Binding-site contacts:
Ligand atom CAP contacts residue ALA264 of chain 2.C at 3.7 Å (hydrophobic).
Ligand atom CBG contacts residue TYR76 of chain 2.C at 3.7 Å (hydrophobic).
Ligand atom CAP contacts residue HEM1 of chain 2.I at 3.1 Å.
Ligand atom CAB contacts residue LEU329 of chain 2.C at 4.0 Å (hydrophobic).
Ligand atom NAU contacts residue ALA264 of chain 2.C at 3.7 Å.
Ligand atom CBD contacts residue ALA264 of chain 2.C at 3.7 Å (hydrophobic).
Ligand atom CAQ contacts residue LEU329 of chain 2.C at 3.8 Å (hydrophobic).
Ligand atom FAE contacts residue VAL434 of chain 2.C at 3.2 Å.
Ligand atom FAF contacts residue MET433 of chain 2.C at 2.4 Å.
Ligand atom CAY contacts residue MET433 of chain 2.C at 2.6 Å (hydrophobic).
Ligand atom CAI contacts residue PHE263 of chain 2.C at 4.0 Å (hydrophobic).
Ligand atom CAI contacts residue VAL434 of chain 2.C at 3.7 Å (hydrophobic).
Ligand atom CAK contacts residue PHE83 of chain 2.C at 4.0 Å (hydrophobic).
Ligand atom CAN contacts residue TYR76 of chain 2.C at 3.9 Å (hydrophobic).
Ligand atom CAJ contacts residue MET433 of chain 2.C at 2.6 Å (hydrophobic).
Ligand atom CAJ contacts residue LEU181 of chain 2.C at 3.6 Å (hydrophobic).
Ligand atom CAR contacts residue HEM1 of chain 2.I at 3.0 Å.
Ligand atom FAE contacts residue LEU329 of chain 2.C at 3.8 Å.
Ligand atom CAH contacts residue MET433 of chain 2.C at 3.7 Å (hydrophobic).
Ligand atom CBG contacts residue LEU329 of chain 2.C at 4.0 Å (hydrophobic).
Ligand atom CAB contacts residue ALA264 of chain 2.C at 3.3 Å (hydrophobic).
Ligand atom CAO contacts residue TYR76 of chain 2.C at 3.7 Å (hydrophobic).
Ligand atom CAQ contacts residue TYR76 of chain 2.C at 3.3 Å (hydrophobic).
Ligand atom CAC contacts residue MET331 of chain 2.C at 3.5 Å (hydrophobic).
Ligand atom FAF contacts residue PHE78 of chain 2.C at 3.1 Å.
Ligand atom CAA contacts residue PHE263 of chain 2.C at 3.9 Å (hydrophobic).
Ligand atom NBH contacts residue ALA264 of chain 2.C at 3.4 Å (h-bond).
Ligand atom CAL contacts residue TYR89 of chain 2.C at 3.7 Å (hydrophobic).
Ligand atom OAV contacts residue ALA264 of chain 2.C at 3.7 Å.
Ligand atom CAA contacts residue PHE83 of chain 2.C at 3.7 Å (hydrophobic).
Ligand atom CAR contacts residue ALA264 of chain 2.C at 3.2 Å (hydrophobic).
Ligand atom CAX contacts residue VAL434 of chain 2.C at 3.5 Å (hydrophobic).
Ligand atom NAU contacts residue HEM1 of chain 2.I at 2.1 Å.
Ligand atom CAC contacts residue TYR76 of chain 2.C at 3.4 Å (hydrophobic).
Ligand atom CLAG contacts residue ALA88 of chain 2.C at 3.9 Å.
Ligand atom CAH contacts residue PHE263 of chain 2.C at 3.7 Å (hydrophobic).
Ligand atom CAW contacts residue PHE83 of chain 2.C at 3.9 Å (hydrophobic).
Ligand atom CBC contacts residue MET433 of chain 2.C at 3.8 Å (hydrophobic).
Ligand atom CAK contacts residue HEM1 of chain 2.I at 3.7 Å.
Ligand atom CLAG contacts residue TYR89 of chain 2.C at 3.9 Å.

The protein below binds the small molecule below.
Small molecule (SMILES): CO[C@](c1ccc(Cl)cc1)(c1ccc2c(c1)c(-c1c(F)cccc1F)cc(=O)n2C)c1cncn1C

Sequence of chain 2.C:
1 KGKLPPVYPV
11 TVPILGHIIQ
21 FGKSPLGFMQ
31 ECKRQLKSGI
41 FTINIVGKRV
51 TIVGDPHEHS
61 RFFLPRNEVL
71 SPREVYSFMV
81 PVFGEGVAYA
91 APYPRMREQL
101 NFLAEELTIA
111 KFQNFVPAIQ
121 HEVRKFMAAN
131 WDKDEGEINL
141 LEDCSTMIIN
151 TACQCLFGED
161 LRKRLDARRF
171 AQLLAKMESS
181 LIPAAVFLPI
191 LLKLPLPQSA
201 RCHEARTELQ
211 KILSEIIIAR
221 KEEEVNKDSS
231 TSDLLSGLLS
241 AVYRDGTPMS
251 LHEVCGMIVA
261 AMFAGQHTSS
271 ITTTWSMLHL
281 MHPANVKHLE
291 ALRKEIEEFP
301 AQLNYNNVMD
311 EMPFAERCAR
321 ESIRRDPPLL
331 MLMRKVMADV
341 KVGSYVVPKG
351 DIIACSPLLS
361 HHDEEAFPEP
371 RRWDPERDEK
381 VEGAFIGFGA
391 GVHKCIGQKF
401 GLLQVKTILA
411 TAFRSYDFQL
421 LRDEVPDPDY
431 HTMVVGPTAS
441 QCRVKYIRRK